The protein below binds the small molecule below.
Small molecule (SMILES): O=P(O)(O)Oc1c2c(c(OP(=O)(O)O)c3c1[C@H]1C[C@@H]3c3cc4c(cc31)[C@H]1C[C@@H]4c3ccccc31)[C@H]1C[C@@H]2c2cc3c(cc21)[C@H]1C[C@@H]3c2ccccc21

Sequence of chain 1.A:
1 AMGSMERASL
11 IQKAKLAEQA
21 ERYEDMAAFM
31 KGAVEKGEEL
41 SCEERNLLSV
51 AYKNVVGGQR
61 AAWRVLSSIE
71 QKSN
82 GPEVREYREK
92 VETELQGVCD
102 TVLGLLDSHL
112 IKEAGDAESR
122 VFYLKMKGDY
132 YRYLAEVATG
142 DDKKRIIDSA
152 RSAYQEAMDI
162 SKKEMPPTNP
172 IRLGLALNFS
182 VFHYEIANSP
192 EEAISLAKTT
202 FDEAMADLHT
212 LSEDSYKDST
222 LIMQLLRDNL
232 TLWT

Binding-site contacts:
Ligand atom CBG contacts residue LYS218 of chain 1.A at 3.9 Å.
Ligand atom CAH contacts residue LYS218 of chain 1.A at 4.1 Å.
Ligand atom CAQ contacts residue LYS218 of chain 1.A at 4.2 Å.
Ligand atom CAT contacts residue LYS218 of chain 1.A at 3.6 Å.
Ligand atom CBX contacts residue LYS218 of chain 1.A at 3.9 Å.
Ligand atom CBW contacts residue LYS218 of chain 1.A at 3.9 Å.
Ligand atom OAD contacts residue GLU214 of chain 1.A at 4.2 Å.
Ligand atom CAX contacts residue LYS218 of chain 1.A at 3.4 Å.
Ligand atom CAO contacts residue LYS218 of chain 1.A at 3.8 Å.
Ligand atom CBH contacts residue LYS218 of chain 1.A at 3.9 Å.
Ligand atom CBF contacts residue THR221 of chain 1.A at 3.5 Å.
Ligand atom CBF contacts residue LYS218 of chain 1.A at 4.0 Å.
Ligand atom CBW contacts residue LEU222 of chain 1.A at 4.0 Å (hydrophobic).
Ligand atom CBV contacts residue LEU222 of chain 1.A at 3.7 Å (hydrophobic).
Ligand atom CBE contacts residue LYS218 of chain 1.A at 3.7 Å.
Ligand atom CAY contacts residue LYS218 of chain 1.A at 3.7 Å.
Ligand atom CBU contacts residue LYS218 of chain 1.A at 3.9 Å.
Ligand atom CBO contacts residue LYS218 of chain 1.A at 4.3 Å.
Ligand atom CBN contacts residue LYS218 of chain 1.A at 4.0 Å.
Ligand atom CAP contacts residue LYS218 of chain 1.A at 3.8 Å.
Ligand atom CAU contacts residue LYS218 of chain 1.A at 3.5 Å.
Ligand atom CBD contacts residue LYS218 of chain 1.A at 3.5 Å.
Ligand atom CAV contacts residue LYS218 of chain 1.A at 3.6 Å.
Ligand atom CBG contacts residue THR221 of chain 1.A at 3.6 Å.
Ligand atom CBP contacts residue LYS218 of chain 1.A at 4.2 Å.
Ligand atom CBA contacts residue TYR217 of chain 1.A at 4.0 Å (hydrophobic).
Ligand atom CBL contacts residue LYS218 of chain 1.A at 4.1 Å.
Ligand atom CBG contacts residue TYR217 of chain 1.A at 4.2 Å (hydrophobic).
Ligand atom CBV contacts residue LYS218 of chain 1.A at 3.5 Å.
Ligand atom CAW contacts residue LYS218 of chain 1.A at 3.7 Å.
Ligand atom CBZ contacts residue LYS218 of chain 1.A at 4.0 Å.
Ligand atom CAI contacts residue LYS218 of chain 1.A at 3.9 Å.
Ligand atom CAF contacts residue LYS218 of chain 1.A at 3.6 Å.
Ligand atom CBC contacts residue LYS218 of chain 1.A at 3.8 Å.
Ligand atom OAE contacts residue LYS218 of chain 1.A at 3.6 Å.
Ligand atom CBB contacts residue LYS218 of chain 1.A at 4.3 Å.
Ligand atom CBY contacts residue LYS218 of chain 1.A at 3.7 Å.
Ligand atom CAZ contacts residue TYR217 of chain 1.A at 3.7 Å (hydrophobic).
Ligand atom CAG contacts residue LYS218 of chain 1.A at 4.1 Å.
Ligand atom CBM contacts residue LYS218 of chain 1.A at 3.9 Å.